The protein below binds the small molecule below.
Small molecule (SMILES): CC[C@H](C)[C@@H](C=O)NC(=O)[C@H](CO)NC(=O)[C@H](CCCCN)NC(=O)[C@@H](N)C(C)C

Binding-site contacts:
Ligand atom CG2 contacts residue PHE71 of chain 34.A at 4.0 Å (hydrophobic).
Ligand atom CD1 contacts residue THR349 of chain 34.A at 4.3 Å.

Sequence of chain 34.A:
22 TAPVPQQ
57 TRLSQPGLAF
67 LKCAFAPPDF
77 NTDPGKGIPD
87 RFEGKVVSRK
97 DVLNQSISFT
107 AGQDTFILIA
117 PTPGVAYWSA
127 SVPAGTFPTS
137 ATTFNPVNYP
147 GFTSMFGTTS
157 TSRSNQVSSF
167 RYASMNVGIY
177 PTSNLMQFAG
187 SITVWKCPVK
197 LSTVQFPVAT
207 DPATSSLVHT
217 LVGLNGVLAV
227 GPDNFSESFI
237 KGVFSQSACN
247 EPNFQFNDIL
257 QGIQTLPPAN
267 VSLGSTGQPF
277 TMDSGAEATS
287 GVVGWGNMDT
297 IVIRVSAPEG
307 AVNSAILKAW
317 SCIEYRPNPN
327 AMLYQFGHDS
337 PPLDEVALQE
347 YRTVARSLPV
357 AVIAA